Sequence of chain 15.C:
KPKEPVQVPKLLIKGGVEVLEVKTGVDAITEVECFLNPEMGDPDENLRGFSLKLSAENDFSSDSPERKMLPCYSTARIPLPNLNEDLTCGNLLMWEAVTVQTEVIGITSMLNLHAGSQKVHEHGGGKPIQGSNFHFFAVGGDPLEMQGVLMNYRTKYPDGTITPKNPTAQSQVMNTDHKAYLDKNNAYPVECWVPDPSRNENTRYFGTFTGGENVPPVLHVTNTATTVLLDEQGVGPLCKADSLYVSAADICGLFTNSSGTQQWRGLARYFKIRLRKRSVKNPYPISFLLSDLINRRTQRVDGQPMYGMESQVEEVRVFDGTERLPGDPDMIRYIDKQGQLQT

Sequence of chain 15.A:
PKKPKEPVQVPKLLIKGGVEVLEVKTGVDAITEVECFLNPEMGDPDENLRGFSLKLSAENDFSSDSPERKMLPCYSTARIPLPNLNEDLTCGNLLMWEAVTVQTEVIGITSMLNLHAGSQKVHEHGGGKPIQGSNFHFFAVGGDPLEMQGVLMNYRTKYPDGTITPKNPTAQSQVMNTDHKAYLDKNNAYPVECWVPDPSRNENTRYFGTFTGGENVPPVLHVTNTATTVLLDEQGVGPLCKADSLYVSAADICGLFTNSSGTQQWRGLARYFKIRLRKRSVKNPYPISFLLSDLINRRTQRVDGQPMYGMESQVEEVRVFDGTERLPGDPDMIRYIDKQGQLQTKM

The small molecule below binds the protein below.
Small molecule (SMILES): CC(=O)N[C@H]1[C@H]([C@H](O)[C@H](O)CO)O[C@@](O[C@H](CO)[C@@H](O)[C@@H]2O[C@@H](C(=O)O)C[C@H](O)[C@H]2NC(C)=O)(C(=O)O)C[C@@H]1O

Sequence of chain 15.B:
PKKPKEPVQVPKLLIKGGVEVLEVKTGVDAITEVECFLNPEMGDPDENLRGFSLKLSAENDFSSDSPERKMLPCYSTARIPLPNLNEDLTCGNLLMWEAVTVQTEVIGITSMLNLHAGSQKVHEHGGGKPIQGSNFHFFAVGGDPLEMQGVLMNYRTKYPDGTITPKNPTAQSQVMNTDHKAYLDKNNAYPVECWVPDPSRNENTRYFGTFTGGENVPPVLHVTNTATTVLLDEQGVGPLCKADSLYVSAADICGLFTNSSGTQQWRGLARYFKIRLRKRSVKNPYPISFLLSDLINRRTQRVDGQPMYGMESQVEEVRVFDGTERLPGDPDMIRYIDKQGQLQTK

Binding-site contacts:
Ligand atom O7 contacts residue LEU62 of chain 15.B at 3.8 Å.
Ligand atom C9 contacts residue GLN278 of chain 15.B at 3.2 Å.
Ligand atom C11 contacts residue ASN272 of chain 15.B at 3.6 Å.
Ligand atom O1A contacts residue LYS68 of chain 15.B at 2.9 Å.
Ligand atom O9 contacts residue GLN278 of chain 15.B at 4.0 Å.
Ligand atom C8 contacts residue GLN278 of chain 15.B at 3.6 Å.
Ligand atom C11 contacts residue PHE270 of chain 15.B at 3.8 Å (hydrophobic).
Ligand atom C1 contacts residue ASN272 of chain 15.B at 3.8 Å.
Ligand atom O8 contacts residue GLN278 of chain 15.B at 3.5 Å (h-bond).
Ligand atom C11 contacts residue THR276 of chain 15.B at 3.3 Å.
Ligand atom C6 contacts residue ASN272 of chain 15.B at 3.6 Å.
Ligand atom C11 contacts residue HIS138 of chain 15.A at 3.5 Å.
Ligand atom O1B contacts residue THR276 of chain 15.B at 3.7 Å.
Ligand atom O8 contacts residue ASN272 of chain 15.B at 3.5 Å (h-bond).
Ligand atom C11 contacts residue PHE65 of chain 15.B at 3.8 Å (hydrophobic).
Ligand atom O8 contacts residue LYS68 of chain 15.B at 3.4 Å.
Ligand atom C10 contacts residue GLN278 of chain 15.B at 4.0 Å.
Ligand atom O1B contacts residue ASN272 of chain 15.B at 3.4 Å (h-bond).
Ligand atom O1B contacts residue SER274 of chain 15.B at 4.1 Å.
Ligand atom N5 contacts residue GLN278 of chain 15.B at 3.9 Å.
Ligand atom C9 contacts residue LEU67 of chain 15.B at 4.1 Å (hydrophobic).
Ligand atom C11 contacts residue PHE75 of chain 15.C at 2.3 Å (hydrophobic).
Ligand atom C4 contacts residue ASN272 of chain 15.B at 4.1 Å.
Ligand atom O9 contacts residue LEU67 of chain 15.B at 3.3 Å.
Ligand atom C11 contacts residue GLN278 of chain 15.B at 3.5 Å.
Ligand atom C10 contacts residue ASN272 of chain 15.B at 4.0 Å.
Ligand atom C9 contacts residue LYS68 of chain 15.B at 3.8 Å.
Ligand atom C5 contacts residue ASN272 of chain 15.B at 4.1 Å.
Ligand atom O10 contacts residue PHE75 of chain 15.C at 3.0 Å.
Ligand atom O1B contacts residue LYS68 of chain 15.B at 3.9 Å.
Ligand atom C7 contacts residue GLN278 of chain 15.B at 3.8 Å.
Ligand atom C1 contacts residue LYS68 of chain 15.B at 3.6 Å.
Ligand atom O10 contacts residue LEU62 of chain 15.B at 4.0 Å.
Ligand atom C10 contacts residue PHE75 of chain 15.C at 3.1 Å (hydrophobic).
Ligand atom C11 contacts residue LEU62 of chain 15.B at 4.1 Å (hydrophobic).
Ligand atom C1 contacts residue SER274 of chain 15.B at 3.7 Å.
Ligand atom O9 contacts residue LYS68 of chain 15.B at 2.9 Å (salt-bridge).
Ligand atom N5 contacts residue ASN272 of chain 15.B at 3.2 Å (h-bond).
Ligand atom O1A contacts residue SER274 of chain 15.B at 2.6 Å (h-bond).
Ligand atom C11 contacts residue SER274 of chain 15.B at 4.0 Å.